Sequence of chain 1.B:
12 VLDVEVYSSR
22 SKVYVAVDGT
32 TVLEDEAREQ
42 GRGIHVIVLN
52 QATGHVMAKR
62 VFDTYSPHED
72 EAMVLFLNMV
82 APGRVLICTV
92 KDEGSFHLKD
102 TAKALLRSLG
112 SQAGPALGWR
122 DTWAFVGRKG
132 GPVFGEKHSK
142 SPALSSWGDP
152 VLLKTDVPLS

The protein below binds the small molecule below.
Small molecule (SMILES): CC[C@H](C)[C@H](NC(=O)[C@H](C)NC(=O)[C@@H](NC(=O)[C@@H](NC(=O)[C@@H]1CCCN1C(=O)[C@@H](NC(=O)[C@@H]1CCCN1C(=O)[C@@H](N)[C@@H](C)O)[C@@H](C)O)C(C)C)[C@@H](C)O)C(=O)NCC=O

Binding-site contacts:
Ligand atom CG contacts residue HIS98 of chain 1.B at 4.2 Å.
Ligand atom OG1 contacts residue PHE97 of chain 1.B at 3.7 Å.
Ligand atom CD contacts residue TYR66 of chain 1.B at 3.9 Å (hydrophobic).
Ligand atom CB contacts residue MAN1 of chain 1.F at 2.4 Å.
Ligand atom CG contacts residue PRO68 of chain 1.B at 4.2 Å (hydrophobic).
Ligand atom CG2 contacts residue MAN1 of chain 1.F at 3.3 Å.
Ligand atom N contacts residue MAN1 of chain 1.F at 4.5 Å.
Ligand atom O contacts residue PHE97 of chain 1.B at 3.6 Å.
Ligand atom CD contacts residue MAN1 of chain 1.F at 3.9 Å.
Ligand atom C contacts residue MAN1 of chain 1.F at 4.4 Å.
Ligand atom CA contacts residue PHE97 of chain 1.B at 3.9 Å (hydrophobic).
Ligand atom CA contacts residue PHE97 of chain 1.B at 4.0 Å (hydrophobic).
Ligand atom CD contacts residue PHE97 of chain 1.B at 3.7 Å (hydrophobic).
Ligand atom N contacts residue PHE97 of chain 1.B at 3.7 Å.
Ligand atom OG1 contacts residue NAG2 of chain 1.F at 4.2 Å.
Ligand atom C contacts residue TYR66 of chain 1.B at 4.0 Å (hydrophobic).
Ligand atom CA contacts residue TYR66 of chain 1.B at 3.5 Å (hydrophobic).
Ligand atom C contacts residue PHE97 of chain 1.B at 3.9 Å (hydrophobic).
Ligand atom CB contacts residue HIS98 of chain 1.B at 4.2 Å.
Ligand atom C contacts residue PHE97 of chain 1.B at 3.9 Å (hydrophobic).
Ligand atom CB contacts residue TYR66 of chain 1.B at 3.7 Å (hydrophobic).
Ligand atom CD contacts residue PRO68 of chain 1.B at 4.0 Å (hydrophobic).
Ligand atom OG1 contacts residue MAN1 of chain 1.F at 1.4 Å.
Ligand atom N contacts residue TYR66 of chain 1.B at 4.2 Å.
Ligand atom OG1 contacts residue TYR66 of chain 1.B at 3.5 Å (h-bond).
Ligand atom O contacts residue PHE97 of chain 1.B at 4.3 Å.
Ligand atom CG contacts residue TRP120 of chain 1.B at 3.4 Å (hydrophobic).
Ligand atom CA contacts residue MAN1 of chain 1.F at 3.5 Å.
Ligand atom CB contacts residue PHE97 of chain 1.B at 4.2 Å (hydrophobic).
Ligand atom CG contacts residue PHE97 of chain 1.B at 3.7 Å (hydrophobic).
Ligand atom O contacts residue TYR66 of chain 1.B at 3.1 Å (h-bond).
Ligand atom CD contacts residue TRP120 of chain 1.B at 3.6 Å (hydrophobic).
Ligand atom N contacts residue PHE97 of chain 1.B at 4.1 Å.